The small molecule below binds the protein below.
Small molecule (SMILES): Nc1ccn([C@@H]2O[C@H](CO[P](=O)(O)O[C@H]3[C@@H](O)[C@H](n4ccc(=O)[nH]c4=O)O[C@@H]3CO[P](=O)(O)O[C@H]3[C@@H](O)[C@H](n4ccc(=O)[nH]c4=O)O[C@@H]3COP(=O)=O)[C@@H](O[P](=O)(O)OC[C@H]3O[C@@H](n4ccc(=O)[nH]c4=O)[C@H](O)[C@@H]3O[P](=O)(O)OC[C@H]3O[C@@H](n4ccc(=O)[nH]c4=O)[C@H](O)[C@@H]3O[P](=O)(O)OC[C@H]3O[C@@H](n4ccc(N)nc4=O)[C@H](O)[C@@H]3O[P](=O)(O)OC[C@H]3O[C@@H](n4ccc(=O)[nH]c4=O)[C@H](O)[C@@H]3O[P](=O)(O)OC[C@H]3O[C@@H](n4cnc5c(N)ncnc54)[C@H](O)[C@@H]3O[P](=O)(O)OC[C@H]3O[C@@H](n4cnc5c(N)ncnc54)[C@H](O)[C@@H]3O)[C@H]2O)c(=O)n1

Sequence of chain 1.KA:
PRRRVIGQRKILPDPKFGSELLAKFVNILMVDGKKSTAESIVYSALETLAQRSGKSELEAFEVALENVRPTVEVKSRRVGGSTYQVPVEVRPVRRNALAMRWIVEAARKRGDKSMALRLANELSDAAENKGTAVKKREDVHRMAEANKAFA

Sequence of chain 1.PA:
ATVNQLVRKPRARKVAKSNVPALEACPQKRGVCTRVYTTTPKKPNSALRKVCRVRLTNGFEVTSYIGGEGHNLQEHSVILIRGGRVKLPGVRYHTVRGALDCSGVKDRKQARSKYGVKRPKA

Sequence of chain 1.AB:
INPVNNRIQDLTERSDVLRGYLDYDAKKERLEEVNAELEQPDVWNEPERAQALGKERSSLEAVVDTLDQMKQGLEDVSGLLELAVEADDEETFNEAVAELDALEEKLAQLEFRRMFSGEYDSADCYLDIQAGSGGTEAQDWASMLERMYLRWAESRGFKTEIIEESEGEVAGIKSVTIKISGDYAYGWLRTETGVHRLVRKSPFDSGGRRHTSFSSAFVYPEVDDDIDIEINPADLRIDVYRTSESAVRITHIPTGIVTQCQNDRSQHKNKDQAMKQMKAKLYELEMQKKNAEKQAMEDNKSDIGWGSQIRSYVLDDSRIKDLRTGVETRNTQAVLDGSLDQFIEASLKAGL

Binding-site contacts:
Ligand atom OP2 contacts residue SER206 of chain 1.AB at 3.7 Å.
Ligand atom O4 contacts residue SER82 of chain 1.KA at 4.0 Å.
Ligand atom N7 contacts residue ARG210 of chain 1.AB at 3.3 Å (salt-bridge).
Ligand atom N6 contacts residue PHE204 of chain 1.AB at 3.8 Å.
Ligand atom N6 contacts residue SER202 of chain 1.AB at 3.3 Å (h-bond).
Ligand atom N6 contacts residue HIS211 of chain 1.AB at 3.4 Å.
Ligand atom C5 contacts residue GLY134 of chain 1.AB at 3.5 Å.
Ligand atom C2 contacts residue HIS211 of chain 1.AB at 4.0 Å.
Ligand atom C2 contacts residue ASP205 of chain 1.AB at 3.4 Å.
Ligand atom C5 contacts residue GLY135 of chain 1.AB at 3.8 Å.
Ligand atom C6 contacts residue HIS211 of chain 1.AB at 3.2 Å.
Ligand atom O4 contacts residue THR136 of chain 1.AB at 3.7 Å.
Ligand atom OP2 contacts residue ARG209 of chain 1.AB at 2.9 Å (salt-bridge).
Ligand atom O4 contacts residue GLY81 of chain 1.KA at 3.1 Å (h-bond).
Ligand atom OP1 contacts residue LYS43 of chain 1.PA at 3.5 Å (salt-bridge).
Ligand atom N1 contacts residue ASP205 of chain 1.AB at 3.0 Å (salt-bridge).
Ligand atom C2 contacts residue ARG209 of chain 1.AB at 3.6 Å.
Ligand atom N6 contacts residue ARG210 of chain 1.AB at 4.1 Å.
Ligand atom O4 contacts residue PHE204 of chain 1.AB at 4.1 Å.
Ligand atom C4 contacts residue THR136 of chain 1.AB at 4.1 Å.
Ligand atom C4 contacts residue GLY81 of chain 1.KA at 3.4 Å.
Ligand atom C5 contacts residue HIS211 of chain 1.AB at 3.3 Å.
Ligand atom C2' contacts residue HIS211 of chain 1.AB at 4.1 Å.
Ligand atom C5' contacts residue HIS211 of chain 1.AB at 3.6 Å.
Ligand atom C8 contacts residue HIS211 of chain 1.AB at 3.3 Å.
Ligand atom C3' contacts residue ARG209 of chain 1.AB at 4.1 Å.
Ligand atom O5' contacts residue HIS211 of chain 1.AB at 3.8 Å.
Ligand atom C5 contacts residue GLY81 of chain 1.KA at 3.2 Å.
Ligand atom C4 contacts residue HIS211 of chain 1.AB at 3.3 Å.
Ligand atom N3 contacts residue ARG209 of chain 1.AB at 4.1 Å.
Ligand atom C8 contacts residue ARG210 of chain 1.AB at 3.0 Å.
Ligand atom N1 contacts residue HIS211 of chain 1.AB at 3.6 Å.
Ligand atom O4 contacts residue GLU137 of chain 1.AB at 3.7 Å.
Ligand atom N7 contacts residue HIS211 of chain 1.AB at 3.2 Å (h-bond).
Ligand atom C5 contacts residue THR136 of chain 1.AB at 4.0 Å.
Ligand atom C4 contacts residue SER82 of chain 1.KA at 4.1 Å.
Ligand atom N6 contacts residue ASP205 of chain 1.AB at 3.3 Å (salt-bridge).
Ligand atom N9 contacts residue HIS211 of chain 1.AB at 3.6 Å.
Ligand atom N3 contacts residue HIS211 of chain 1.AB at 3.9 Å.
Ligand atom C6 contacts residue ASP205 of chain 1.AB at 3.6 Å.